Sequence of chain 1.U:
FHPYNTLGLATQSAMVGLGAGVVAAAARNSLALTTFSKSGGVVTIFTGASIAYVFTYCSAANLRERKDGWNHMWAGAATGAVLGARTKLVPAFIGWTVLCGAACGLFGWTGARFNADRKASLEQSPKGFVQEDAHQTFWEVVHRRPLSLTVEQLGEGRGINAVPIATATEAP

Binding-site contacts:
Ligand atom CBD contacts residue TRP134 of chain 1.U at 3.3 Å (hydrophobic).
Ligand atom OAU contacts residue HIS97 of chain 1.U at 3.5 Å (h-bond).
Ligand atom CBC contacts residue TYR396 of chain 1.L at 3.7 Å (hydrophobic).
Ligand atom O6 contacts residue 3PE1 of chain 1.ZB at 2.9 Å (h-bond).
Ligand atom O6 contacts residue GLY94 of chain 1.U at 3.2 Å (h-bond).
Ligand atom C1 contacts residue TRP134 of chain 1.U at 3.7 Å (hydrophobic).
Ligand atom C6 contacts residue ASP93 of chain 1.U at 3.6 Å.
Ligand atom CAA contacts residue ILE400 of chain 1.L at 3.5 Å (hydrophobic).
Ligand atom OAV contacts residue PHE163 of chain 1.U at 3.6 Å.
Ligand atom O4 contacts residue GLY133 of chain 1.U at 3.5 Å (h-bond).
Ligand atom CAA contacts residue TYR396 of chain 1.L at 3.6 Å (hydrophobic).
Ligand atom OBY contacts residue LYS92 of chain 1.U at 3.6 Å (salt-bridge).
Ligand atom OAT contacts residue GLN161 of chain 1.U at 3.5 Å (h-bond).
Ligand atom OAN contacts residue TRP164 of chain 1.U at 3.6 Å.
Ligand atom C5 contacts residue GLY133 of chain 1.U at 3.5 Å.
Ligand atom C6 contacts residue 3PE1 of chain 1.ZB at 3.2 Å.
Ligand atom OAT contacts residue THR162 of chain 1.U at 3.1 Å.
Ligand atom OAP contacts residue TRP164 of chain 1.U at 3.4 Å (h-bond).
Ligand atom CBG contacts residue TRP164 of chain 1.U at 3.5 Å (hydrophobic).
Ligand atom O6 contacts residue GLY133 of chain 1.U at 3.3 Å (h-bond).
Ligand atom OAU contacts residue ASP93 of chain 1.U at 3.4 Å (salt-bridge).
Ligand atom CBQ contacts residue TYR396 of chain 1.L at 3.4 Å (hydrophobic).
Ligand atom CBA contacts residue ILE209 of chain 1.N at 3.5 Å (hydrophobic).
Ligand atom CBH contacts residue TRP134 of chain 1.U at 3.4 Å (hydrophobic).
Ligand atom CCW contacts residue PHE163 of chain 1.U at 3.6 Å (hydrophobic).
Ligand atom CAA contacts residue SER399 of chain 1.L at 3.2 Å.
Ligand atom OAN contacts residue ALA145 of chain 1.U at 3.6 Å.
Ligand atom CBI contacts residue TYR396 of chain 1.L at 3.5 Å (hydrophobic).
Ligand atom C5 contacts residue TRP134 of chain 1.U at 3.6 Å (hydrophobic).
Ligand atom CBK contacts residue PHE163 of chain 1.U at 3.4 Å (hydrophobic).
Ligand atom O5 contacts residue TRP134 of chain 1.U at 3.4 Å (h-bond).
Ligand atom OAT contacts residue PHE163 of chain 1.U at 3.3 Å (h-bond).
Ligand atom CBL contacts residue TRP134 of chain 1.U at 3.5 Å (hydrophobic).
Ligand atom OAP contacts residue PHE163 of chain 1.U at 3.2 Å.
Ligand atom OAV contacts residue THR162 of chain 1.U at 3.7 Å.
Ligand atom OAQ contacts residue LYS92 of chain 1.U at 3.2 Å.
Ligand atom C6 contacts residue GLY94 of chain 1.U at 3.6 Å.
Ligand atom OAL contacts residue PHE163 of chain 1.U at 3.6 Å.
Ligand atom O6 contacts residue TRP134 of chain 1.U at 3.5 Å.
Ligand atom OAS contacts residue GLY136 of chain 1.U at 3.5 Å (h-bond).

This small molecule binds to this protein.
Small molecule (SMILES): CCCCCCCCCCC(CCCCCCCCCC)(CO[C@H]1O[C@@H](CO)[C@H](O[C@@H]2O[C@@H](CO)[C@H](O)[C@@H](O)[C@@H]2O)[C@@H](O)[C@@H]1O)CO[C@H]1O[C@@H](CO)[C@H](O[C@@H]2O[C@@H](CO)[C@H](O)[C@@H](O)[C@@H]2O)[C@@H](O)[C@H]1O

Sequence of chain 1.N:
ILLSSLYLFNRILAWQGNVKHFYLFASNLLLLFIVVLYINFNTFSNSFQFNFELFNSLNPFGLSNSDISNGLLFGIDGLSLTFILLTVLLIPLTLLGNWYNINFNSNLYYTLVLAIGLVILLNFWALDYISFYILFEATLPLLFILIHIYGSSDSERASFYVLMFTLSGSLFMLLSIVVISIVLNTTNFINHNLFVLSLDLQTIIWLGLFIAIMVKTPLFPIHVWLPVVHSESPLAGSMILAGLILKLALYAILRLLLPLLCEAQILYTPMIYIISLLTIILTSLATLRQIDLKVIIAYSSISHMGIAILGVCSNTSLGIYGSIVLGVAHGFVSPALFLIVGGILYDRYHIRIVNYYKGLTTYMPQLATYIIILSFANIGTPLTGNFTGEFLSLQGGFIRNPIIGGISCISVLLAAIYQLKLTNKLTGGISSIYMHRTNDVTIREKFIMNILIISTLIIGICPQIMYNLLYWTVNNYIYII

Sequence of chain 1.L:
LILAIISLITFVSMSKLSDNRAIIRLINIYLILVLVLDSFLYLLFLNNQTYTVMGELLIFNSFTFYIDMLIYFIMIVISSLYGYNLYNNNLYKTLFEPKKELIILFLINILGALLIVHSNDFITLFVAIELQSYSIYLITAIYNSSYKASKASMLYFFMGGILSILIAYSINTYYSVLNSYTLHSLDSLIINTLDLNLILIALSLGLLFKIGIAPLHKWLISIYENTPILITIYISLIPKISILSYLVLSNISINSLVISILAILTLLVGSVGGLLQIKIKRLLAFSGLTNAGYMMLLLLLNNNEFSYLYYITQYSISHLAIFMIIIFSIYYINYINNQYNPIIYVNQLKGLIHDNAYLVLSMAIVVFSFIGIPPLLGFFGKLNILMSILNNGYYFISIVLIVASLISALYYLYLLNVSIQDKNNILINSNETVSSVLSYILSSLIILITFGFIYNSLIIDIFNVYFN